Binding-site contacts:
Ligand atom CAF contacts residue LYS101 of chain 1.A at 3.8 Å.
Ligand atom NAA contacts residue LYS101 of chain 1.A at 4.0 Å.
Ligand atom NAD contacts residue TYR36 of chain 1.A at 2.7 Å (h-bond).
Ligand atom CAF contacts residue PHE67 of chain 1.A at 3.8 Å (hydrophobic).
Ligand atom CAB contacts residue PHE99 of chain 1.A at 4.0 Å (hydrophobic).
Ligand atom CAF contacts residue LYS23 of chain 1.A at 4.0 Å.
Ligand atom CAC contacts residue TYR36 of chain 1.A at 3.7 Å (hydrophobic).
Ligand atom CAE contacts residue LYS23 of chain 1.A at 4.2 Å.
Ligand atom OAI contacts residue ASP53 of chain 1.A at 4.4 Å.
Ligand atom CAB contacts residue ASP85 of chain 1.A at 3.8 Å.
Ligand atom CAH contacts residue PHE29 of chain 1.A at 3.6 Å (hydrophobic).
Ligand atom OAI contacts residue LYS101 of chain 1.A at 2.8 Å (salt-bridge).
Ligand atom CAH contacts residue LYS23 of chain 1.A at 3.5 Å.
Ligand atom CAC contacts residue PHE67 of chain 1.A at 3.9 Å (hydrophobic).
Ligand atom CAB contacts residue PHE67 of chain 1.A at 3.4 Å (hydrophobic).
Ligand atom OAI contacts residue PHE67 of chain 1.A at 3.8 Å.
Ligand atom OAI contacts residue LYS23 of chain 1.A at 3.0 Å (salt-bridge).
Ligand atom NAD contacts residue PHE99 of chain 1.A at 4.1 Å.
Ligand atom CAH contacts residue TYR36 of chain 1.A at 3.2 Å (hydrophobic).
Ligand atom OAI contacts residue ASP71 of chain 1.A at 4.3 Å.
Ligand atom CAG contacts residue THR60 of chain 1.A at 4.4 Å.
Ligand atom CAE contacts residue PHE67 of chain 1.A at 4.3 Å (hydrophobic).
Ligand atom CAG contacts residue PHE67 of chain 1.A at 4.4 Å (hydrophobic).
Ligand atom CAH contacts residue PHE116 of chain 1.A at 4.1 Å (hydrophobic).
Ligand atom CAG contacts residue TYR36 of chain 1.A at 3.9 Å (hydrophobic).
Ligand atom NAA contacts residue ASP85 of chain 1.A at 4.0 Å.
Ligand atom NAD contacts residue PHE67 of chain 1.A at 4.3 Å.
Ligand atom CAG contacts residue PHE99 of chain 1.A at 3.6 Å (hydrophobic).
Ligand atom CAE contacts residue ASP53 of chain 1.A at 3.9 Å.
Ligand atom NAA contacts residue PHE67 of chain 1.A at 3.5 Å.
Ligand atom CAE contacts residue TYR36 of chain 1.A at 3.4 Å (hydrophobic).
Ligand atom CAC contacts residue PHE99 of chain 1.A at 3.8 Å (hydrophobic).
Ligand atom CAF contacts residue ASP53 of chain 1.A at 4.4 Å.
Ligand atom CAG contacts residue TYR89 of chain 1.A at 3.2 Å (hydrophobic).
Ligand atom CAH contacts residue ASP53 of chain 1.A at 3.5 Å.

This small molecule binds to this protein.
Small molecule (SMILES): Cc1cnc(O)c(C)n1

Sequence of chain 1.A:
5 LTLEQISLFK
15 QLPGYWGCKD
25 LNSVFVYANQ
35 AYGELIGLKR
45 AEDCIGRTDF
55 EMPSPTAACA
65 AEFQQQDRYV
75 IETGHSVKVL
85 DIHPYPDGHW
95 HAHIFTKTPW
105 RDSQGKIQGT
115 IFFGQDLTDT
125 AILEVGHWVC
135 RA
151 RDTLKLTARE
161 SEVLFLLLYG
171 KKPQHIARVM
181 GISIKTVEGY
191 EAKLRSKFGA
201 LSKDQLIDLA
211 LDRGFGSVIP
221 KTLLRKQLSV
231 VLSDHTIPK